The small molecule below binds the protein below.
Small molecule (SMILES): OC[C@H]1O[C@H](C/C=C/c2ccc3ncccc3c2)[C@@H](O)[C@@H](O)[C@@H]1O

Sequence of chain 1.A:
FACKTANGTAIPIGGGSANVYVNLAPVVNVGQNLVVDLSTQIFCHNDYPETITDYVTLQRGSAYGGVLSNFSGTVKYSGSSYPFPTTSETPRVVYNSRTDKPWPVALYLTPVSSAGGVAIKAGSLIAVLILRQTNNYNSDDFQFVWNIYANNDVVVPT

Binding-site contacts:
Ligand atom O11 contacts residue PHE1 of chain 1.A at 3.0 Å (h-bond).
Ligand atom C19 contacts residue TYR48 of chain 1.A at 3.6 Å (hydrophobic).
Ligand atom O08 contacts residue PHE1 of chain 1.A at 2.7 Å (h-bond).
Ligand atom C22 contacts residue ILE52 of chain 1.A at 3.8 Å (hydrophobic).
Ligand atom C13 contacts residue TYR48 of chain 1.A at 3.7 Å (hydrophobic).
Ligand atom O09 contacts residue PHE142 of chain 1.A at 3.2 Å.
Ligand atom C06 contacts residue TYR48 of chain 1.A at 3.8 Å (hydrophobic).
Ligand atom C15 contacts residue TYR48 of chain 1.A at 3.8 Å (hydrophobic).
Ligand atom C14 contacts residue TYR48 of chain 1.A at 3.7 Å (hydrophobic).
Ligand atom C06 contacts residue ASN46 of chain 1.A at 3.3 Å.
Ligand atom C20 contacts residue TYR48 of chain 1.A at 3.7 Å (hydrophobic).
Ligand atom O11 contacts residue ASP47 of chain 1.A at 3.6 Å.
Ligand atom C03 contacts residue ASN135 of chain 1.A at 3.7 Å.
Ligand atom C04 contacts residue ASN135 of chain 1.A at 3.8 Å.
Ligand atom C06 contacts residue ILE52 of chain 1.A at 3.7 Å (hydrophobic).
Ligand atom C03 contacts residue ASP140 of chain 1.A at 3.2 Å.
Ligand atom C06 contacts residue ASP54 of chain 1.A at 3.4 Å.
Ligand atom N24 contacts residue TYR48 of chain 1.A at 3.7 Å.
Ligand atom C02 contacts residue ILE13 of chain 1.A at 3.7 Å (hydrophobic).
Ligand atom O09 contacts residue ASP140 of chain 1.A at 3.0 Å (salt-bridge).
Ligand atom O10 contacts residue ASN135 of chain 1.A at 2.8 Å (h-bond).
Ligand atom O12 contacts residue ASP47 of chain 1.A at 2.9 Å (salt-bridge).
Ligand atom C01 contacts residue PHE1 of chain 1.A at 3.6 Å (hydrophobic).
Ligand atom O09 contacts residue GLN133 of chain 1.A at 3.1 Å (h-bond).
Ligand atom O10 contacts residue GLN133 of chain 1.A at 3.7 Å.
Ligand atom C04 contacts residue ASP54 of chain 1.A at 3.2 Å.
Ligand atom C02 contacts residue PHE1 of chain 1.A at 3.7 Å (hydrophobic).
Ligand atom O12 contacts residue PHE1 of chain 1.A at 3.2 Å (h-bond).
Ligand atom O12 contacts residue ASP54 of chain 1.A at 2.4 Å (salt-bridge).
Ligand atom C04 contacts residue PHE1 of chain 1.A at 3.8 Å (hydrophobic).
Ligand atom C06 contacts residue ASP47 of chain 1.A at 3.8 Å.
Ligand atom C05 contacts residue PHE1 of chain 1.A at 3.8 Å (hydrophobic).
Ligand atom C21 contacts residue TYR48 of chain 1.A at 3.8 Å (hydrophobic).
Ligand atom O08 contacts residue ILE13 of chain 1.A at 3.6 Å.
Ligand atom C04 contacts residue GLN133 of chain 1.A at 3.8 Å.
Ligand atom O12 contacts residue ASN46 of chain 1.A at 2.9 Å (h-bond).
Ligand atom C17 contacts residue TYR137 of chain 1.A at 3.7 Å (hydrophobic).
Ligand atom O10 contacts residue ILE52 of chain 1.A at 3.4 Å.
Ligand atom O10 contacts residue ASP54 of chain 1.A at 2.6 Å (salt-bridge).
Ligand atom O09 contacts residue ASN135 of chain 1.A at 3.5 Å (h-bond).